The small molecule below binds the protein below.
Small molecule (SMILES): O=C(NCc1ccc(S(=O)(=O)C2CCN(C3CCOCC3)CC2)cc1)n1cc2ccncc2c1

Binding-site contacts:
Ligand atom C12 contacts residue PHE193 of chain 1.A at 3.6 Å (hydrophobic).
Ligand atom C7 contacts residue SER241 of chain 1.A at 3.6 Å.
Ligand atom C19 contacts residue TYR18 of chain 1.B at 3.5 Å (hydrophobic).
Ligand atom N16 contacts residue ARG196 of chain 1.A at 3.5 Å (salt-bridge).
Ligand atom C34 contacts residue PRO273 of chain 1.A at 3.6 Å (hydrophobic).
Ligand atom C12 contacts residue TYR18 of chain 1.B at 3.7 Å (hydrophobic).
Ligand atom C19 contacts residue PHE193 of chain 1.A at 3.5 Å (hydrophobic).
Ligand atom C14 contacts residue ARG196 of chain 1.A at 3.7 Å.
Ligand atom O21 contacts residue TYR188 of chain 1.A at 3.7 Å.
Ligand atom C17 contacts residue PHE193 of chain 1.A at 3.6 Å (hydrophobic).
Ligand atom C5 contacts residue HIS191 of chain 1.A at 3.3 Å.
Ligand atom C7 contacts residue VAL242 of chain 1.A at 3.5 Å (hydrophobic).
Ligand atom O21 contacts residue ALA379 of chain 1.A at 3.6 Å.
Ligand atom O10 contacts residue ALA244 of chain 1.A at 3.3 Å.
Ligand atom N11 contacts residue PHE193 of chain 1.A at 3.5 Å.
Ligand atom C1 contacts residue SER275 of chain 1.A at 3.5 Å.
Ligand atom C28 contacts residue EDO1 of chain 1.G at 3.4 Å.
Ligand atom C24 contacts residue ILE309 of chain 1.A at 3.7 Å (hydrophobic).
Ligand atom C23 contacts residue EDO1 of chain 1.G at 3.2 Å.
Ligand atom C13 contacts residue PHE193 of chain 1.A at 3.6 Å (hydrophobic).
Ligand atom O21 contacts residue ILE351 of chain 1.A at 3.5 Å.
Ligand atom C17 contacts residue ARG311 of chain 1.A at 3.4 Å.
Ligand atom C27 contacts residue EDO1 of chain 1.G at 3.4 Å.
Ligand atom C18 contacts residue TYR18 of chain 1.B at 3.6 Å (hydrophobic).
Ligand atom N11 contacts residue TYR18 of chain 1.B at 3.7 Å.
Ligand atom C33 contacts residue GLN305 of chain 1.A at 3.7 Å.
Ligand atom O22 contacts residue ILE351 of chain 1.A at 3.7 Å.
Ligand atom N8 contacts residue ASP219 of chain 1.A at 3.1 Å (salt-bridge).
Ligand atom C14 contacts residue PHE193 of chain 1.A at 3.6 Å (hydrophobic).
Ligand atom C19 contacts residue ARG311 of chain 1.A at 3.5 Å.
Ligand atom C4 contacts residue HIS191 of chain 1.A at 3.2 Å.
Ligand atom C15 contacts residue ARG196 of chain 1.A at 3.2 Å.
Ligand atom C7 contacts residue ALA244 of chain 1.A at 3.6 Å (hydrophobic).
Ligand atom C5 contacts residue SER241 of chain 1.A at 3.6 Å.
Ligand atom C17 contacts residue TYR18 of chain 1.B at 3.6 Å (hydrophobic).
Ligand atom C12 contacts residue ASP219 of chain 1.A at 3.2 Å.
Ligand atom C18 contacts residue PHE193 of chain 1.A at 3.5 Å (hydrophobic).
Ligand atom C15 contacts residue PHE193 of chain 1.A at 3.4 Å (hydrophobic).
Ligand atom C7 contacts residue ASP219 of chain 1.A at 3.8 Å.
Ligand atom C13 contacts residue TYR18 of chain 1.B at 3.6 Å (hydrophobic).

Sequence of chain 1.B:
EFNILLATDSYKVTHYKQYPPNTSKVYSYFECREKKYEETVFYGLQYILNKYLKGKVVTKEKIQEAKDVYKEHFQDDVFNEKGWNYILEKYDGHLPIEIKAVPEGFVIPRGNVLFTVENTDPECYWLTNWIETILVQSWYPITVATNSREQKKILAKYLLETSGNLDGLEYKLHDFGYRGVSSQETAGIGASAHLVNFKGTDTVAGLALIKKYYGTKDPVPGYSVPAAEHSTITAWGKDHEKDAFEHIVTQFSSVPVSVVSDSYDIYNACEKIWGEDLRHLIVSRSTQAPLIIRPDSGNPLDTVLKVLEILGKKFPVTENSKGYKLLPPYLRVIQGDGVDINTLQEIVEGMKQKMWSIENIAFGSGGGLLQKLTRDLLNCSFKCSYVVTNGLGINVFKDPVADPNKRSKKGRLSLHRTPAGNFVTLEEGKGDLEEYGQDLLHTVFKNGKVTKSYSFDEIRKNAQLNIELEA

Sequence of chain 1.A:
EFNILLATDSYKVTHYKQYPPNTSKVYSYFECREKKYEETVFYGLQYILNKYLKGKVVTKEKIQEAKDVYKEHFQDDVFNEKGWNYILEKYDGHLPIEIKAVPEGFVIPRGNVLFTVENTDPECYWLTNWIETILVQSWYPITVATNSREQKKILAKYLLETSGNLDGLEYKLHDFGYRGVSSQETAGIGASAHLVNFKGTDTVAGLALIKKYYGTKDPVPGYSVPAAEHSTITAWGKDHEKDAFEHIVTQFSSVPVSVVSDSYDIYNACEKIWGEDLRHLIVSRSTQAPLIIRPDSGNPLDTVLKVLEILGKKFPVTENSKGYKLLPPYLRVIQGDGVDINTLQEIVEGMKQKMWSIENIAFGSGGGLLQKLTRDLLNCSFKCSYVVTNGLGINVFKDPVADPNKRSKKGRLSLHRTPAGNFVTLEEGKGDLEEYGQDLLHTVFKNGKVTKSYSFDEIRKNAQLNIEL